Binding-site contacts:
Ligand atom C9 contacts residue GLY93 of chain 1.A at 4.0 Å.
Ligand atom O17 contacts residue NAD1 of chain 1.C at 2.5 Å (h-bond).
Ligand atom C1 contacts residue TYR157 of chain 1.A at 3.4 Å (hydrophobic).
Ligand atom C2 contacts residue ILE201 of chain 1.A at 3.5 Å (hydrophobic).
Ligand atom CL15 contacts residue LEU100 of chain 1.A at 3.6 Å.
Ligand atom C9 contacts residue ALA197 of chain 1.A at 3.3 Å (hydrophobic).
Ligand atom C8 contacts residue NAD1 of chain 1.C at 3.8 Å.
Ligand atom C4 contacts residue ALA198 of chain 1.A at 3.7 Å (hydrophobic).
Ligand atom C8 contacts residue ALA197 of chain 1.A at 3.6 Å (hydrophobic).
Ligand atom CL16 contacts residue ALA197 of chain 1.A at 3.5 Å.
Ligand atom C13 contacts residue ALA197 of chain 1.A at 3.7 Å (hydrophobic).
Ligand atom C13 contacts residue ILE201 of chain 1.A at 4.0 Å (hydrophobic).
Ligand atom C12 contacts residue ALA197 of chain 1.A at 3.6 Å (hydrophobic).
Ligand atom C1 contacts residue ILE201 of chain 1.A at 4.0 Å (hydrophobic).
Ligand atom C3 contacts residue ALA198 of chain 1.A at 4.0 Å (hydrophobic).
Ligand atom C5 contacts residue NAD1 of chain 1.C at 3.4 Å.
Ligand atom O7 contacts residue NAD1 of chain 1.C at 3.1 Å (h-bond).
Ligand atom C2 contacts residue NAD1 of chain 1.C at 3.4 Å.
Ligand atom C3 contacts residue NAD1 of chain 1.C at 3.1 Å.
Ligand atom C11 contacts residue ALA197 of chain 1.A at 4.0 Å (hydrophobic).
Ligand atom C4 contacts residue NAD1 of chain 1.C at 3.4 Å.
Ligand atom C12 contacts residue LEU100 of chain 1.A at 3.8 Å (hydrophobic).
Ligand atom CL16 contacts residue GLY93 of chain 1.A at 3.4 Å.
Ligand atom CL14 contacts residue PHE204 of chain 1.A at 3.8 Å.
Ligand atom CL14 contacts residue TYR147 of chain 1.A at 3.7 Å.
Ligand atom C1 contacts residue TYR147 of chain 1.A at 3.8 Å (hydrophobic).
Ligand atom O17 contacts residue LYS164 of chain 1.A at 3.7 Å.
Ligand atom C6 contacts residue TYR157 of chain 1.A at 3.4 Å (hydrophobic).
Ligand atom CL16 contacts residue NAD1 of chain 1.C at 3.4 Å.
Ligand atom O7 contacts residue ALA197 of chain 1.A at 4.0 Å.
Ligand atom C10 contacts residue GLY93 of chain 1.A at 3.6 Å.
Ligand atom C10 contacts residue ALA197 of chain 1.A at 3.8 Å (hydrophobic).
Ligand atom CL14 contacts residue NAD1 of chain 1.C at 3.5 Å.
Ligand atom C4 contacts residue ILE201 of chain 1.A at 4.0 Å (hydrophobic).
Ligand atom O17 contacts residue TYR157 of chain 1.A at 2.5 Å (h-bond).
Ligand atom C1 contacts residue NAD1 of chain 1.C at 3.7 Å.
Ligand atom C3 contacts residue ILE201 of chain 1.A at 3.5 Å (hydrophobic).
Ligand atom CL15 contacts residue ALA95 of chain 1.A at 3.2 Å.
Ligand atom C3 contacts residue PHE204 of chain 1.A at 3.9 Å (hydrophobic).
Ligand atom C6 contacts residue NAD1 of chain 1.C at 3.3 Å.

Sequence of chain 1.A:
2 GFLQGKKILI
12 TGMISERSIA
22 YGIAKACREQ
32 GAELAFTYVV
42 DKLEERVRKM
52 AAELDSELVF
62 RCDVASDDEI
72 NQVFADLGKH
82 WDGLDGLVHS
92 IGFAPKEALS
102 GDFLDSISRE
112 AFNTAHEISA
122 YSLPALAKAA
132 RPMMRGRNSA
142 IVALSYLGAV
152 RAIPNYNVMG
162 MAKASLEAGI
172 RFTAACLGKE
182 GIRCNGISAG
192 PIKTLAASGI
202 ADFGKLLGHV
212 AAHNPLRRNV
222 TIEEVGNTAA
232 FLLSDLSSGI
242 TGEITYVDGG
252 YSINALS

A small-molecule ligand and the protein it binds are described below.
Small molecule (SMILES): Oc1cc(Cl)ccc1Oc1ccc(Cl)cc1Cl